Sequence of chain 1.C:
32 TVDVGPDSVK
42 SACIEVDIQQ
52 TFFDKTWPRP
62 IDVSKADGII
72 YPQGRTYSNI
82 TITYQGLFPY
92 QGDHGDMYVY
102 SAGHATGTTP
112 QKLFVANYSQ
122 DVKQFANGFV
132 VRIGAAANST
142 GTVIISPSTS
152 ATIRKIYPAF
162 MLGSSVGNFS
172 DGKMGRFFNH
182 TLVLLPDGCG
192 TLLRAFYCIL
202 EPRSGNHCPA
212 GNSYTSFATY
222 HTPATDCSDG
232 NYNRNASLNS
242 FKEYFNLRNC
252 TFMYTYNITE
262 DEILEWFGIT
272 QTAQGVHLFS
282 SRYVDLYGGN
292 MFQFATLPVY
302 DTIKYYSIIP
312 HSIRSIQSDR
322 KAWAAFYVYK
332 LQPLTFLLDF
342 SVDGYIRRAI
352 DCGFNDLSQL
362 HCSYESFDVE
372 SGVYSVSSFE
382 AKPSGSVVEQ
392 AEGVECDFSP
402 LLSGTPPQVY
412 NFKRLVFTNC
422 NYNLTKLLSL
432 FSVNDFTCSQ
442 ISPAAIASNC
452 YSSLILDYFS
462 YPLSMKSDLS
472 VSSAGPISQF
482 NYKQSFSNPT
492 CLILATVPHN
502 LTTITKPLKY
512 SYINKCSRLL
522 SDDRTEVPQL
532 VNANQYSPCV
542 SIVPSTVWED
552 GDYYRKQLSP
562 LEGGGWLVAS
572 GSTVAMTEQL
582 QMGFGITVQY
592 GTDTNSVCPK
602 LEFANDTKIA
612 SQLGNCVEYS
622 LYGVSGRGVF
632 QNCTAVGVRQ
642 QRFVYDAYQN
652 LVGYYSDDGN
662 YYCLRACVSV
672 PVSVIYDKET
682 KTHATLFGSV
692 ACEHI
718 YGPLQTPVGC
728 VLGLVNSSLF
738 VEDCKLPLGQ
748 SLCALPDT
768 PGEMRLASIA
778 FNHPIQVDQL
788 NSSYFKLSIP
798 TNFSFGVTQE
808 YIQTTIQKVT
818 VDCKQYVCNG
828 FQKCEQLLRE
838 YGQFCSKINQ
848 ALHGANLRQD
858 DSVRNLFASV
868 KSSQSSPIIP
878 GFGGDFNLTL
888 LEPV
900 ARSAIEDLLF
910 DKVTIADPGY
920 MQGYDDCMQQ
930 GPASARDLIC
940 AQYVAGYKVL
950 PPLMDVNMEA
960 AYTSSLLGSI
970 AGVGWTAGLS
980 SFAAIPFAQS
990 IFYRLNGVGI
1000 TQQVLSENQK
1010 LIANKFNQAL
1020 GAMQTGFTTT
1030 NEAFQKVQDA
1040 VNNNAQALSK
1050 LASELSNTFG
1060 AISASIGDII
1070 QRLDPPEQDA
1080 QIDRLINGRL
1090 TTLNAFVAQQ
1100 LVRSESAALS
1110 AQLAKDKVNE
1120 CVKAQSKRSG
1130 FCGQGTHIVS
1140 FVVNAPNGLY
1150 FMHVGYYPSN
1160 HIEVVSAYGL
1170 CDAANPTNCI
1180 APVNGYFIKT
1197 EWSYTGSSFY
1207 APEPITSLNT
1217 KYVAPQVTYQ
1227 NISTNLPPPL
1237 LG

Binding-site contacts:
Ligand atom O5 contacts residue PHE179 of chain 1.C at 3.9 Å.
Ligand atom O3 contacts residue SER542 of chain 1.B at 4.0 Å.
Ligand atom C4 contacts residue ASN180 of chain 1.C at 4.3 Å.
Ligand atom C7 contacts residue SER542 of chain 1.B at 3.8 Å.
Ligand atom C7 contacts residue ASN180 of chain 1.C at 3.5 Å.
Ligand atom C1 contacts residue SER542 of chain 1.B at 3.9 Å.
Ligand atom N2 contacts residue SER542 of chain 1.B at 2.9 Å (h-bond).
Ligand atom C2 contacts residue SER542 of chain 1.B at 3.7 Å.
Ligand atom C3 contacts residue SER542 of chain 1.B at 3.5 Å.
Ligand atom C2 contacts residue ASN180 of chain 1.C at 2.5 Å.
Ligand atom C8 contacts residue SER542 of chain 1.B at 3.7 Å.
Ligand atom C8 contacts residue VAL544 of chain 1.B at 4.2 Å (hydrophobic).
Ligand atom C3 contacts residue ASN180 of chain 1.C at 3.8 Å.
Ligand atom C5 contacts residue ASN180 of chain 1.C at 3.7 Å.
Ligand atom C1 contacts residue ASN180 of chain 1.C at 1.6 Å.
Ligand atom N2 contacts residue ASN180 of chain 1.C at 3.0 Å (h-bond).
Ligand atom C6 contacts residue PHE179 of chain 1.C at 3.7 Å (hydrophobic).
Ligand atom O5 contacts residue ASN180 of chain 1.C at 2.4 Å (h-bond).
Ligand atom O6 contacts residue PHE179 of chain 1.C at 3.7 Å.
Ligand atom O7 contacts residue ASN180 of chain 1.C at 3.6 Å.
Ligand atom C8 contacts residue VAL541 of chain 1.B at 3.6 Å (hydrophobic).

The protein below binds the small molecule below.
Small molecule (SMILES): CC(=O)N[C@H]1[C@H](O[C@H]2[C@H](O)[C@@H](NC(C)=O)CO[C@@H]2CO)O[C@H](CO)[C@@H](O[C@@H]2O[C@H](CO)[C@@H](O)[C@H](O[C@H]3O[C@H](CO)[C@@H](O)[C@H](O)[C@@H]3O)[C@@H]2O)[C@@H]1O

Sequence of chain 1.B:
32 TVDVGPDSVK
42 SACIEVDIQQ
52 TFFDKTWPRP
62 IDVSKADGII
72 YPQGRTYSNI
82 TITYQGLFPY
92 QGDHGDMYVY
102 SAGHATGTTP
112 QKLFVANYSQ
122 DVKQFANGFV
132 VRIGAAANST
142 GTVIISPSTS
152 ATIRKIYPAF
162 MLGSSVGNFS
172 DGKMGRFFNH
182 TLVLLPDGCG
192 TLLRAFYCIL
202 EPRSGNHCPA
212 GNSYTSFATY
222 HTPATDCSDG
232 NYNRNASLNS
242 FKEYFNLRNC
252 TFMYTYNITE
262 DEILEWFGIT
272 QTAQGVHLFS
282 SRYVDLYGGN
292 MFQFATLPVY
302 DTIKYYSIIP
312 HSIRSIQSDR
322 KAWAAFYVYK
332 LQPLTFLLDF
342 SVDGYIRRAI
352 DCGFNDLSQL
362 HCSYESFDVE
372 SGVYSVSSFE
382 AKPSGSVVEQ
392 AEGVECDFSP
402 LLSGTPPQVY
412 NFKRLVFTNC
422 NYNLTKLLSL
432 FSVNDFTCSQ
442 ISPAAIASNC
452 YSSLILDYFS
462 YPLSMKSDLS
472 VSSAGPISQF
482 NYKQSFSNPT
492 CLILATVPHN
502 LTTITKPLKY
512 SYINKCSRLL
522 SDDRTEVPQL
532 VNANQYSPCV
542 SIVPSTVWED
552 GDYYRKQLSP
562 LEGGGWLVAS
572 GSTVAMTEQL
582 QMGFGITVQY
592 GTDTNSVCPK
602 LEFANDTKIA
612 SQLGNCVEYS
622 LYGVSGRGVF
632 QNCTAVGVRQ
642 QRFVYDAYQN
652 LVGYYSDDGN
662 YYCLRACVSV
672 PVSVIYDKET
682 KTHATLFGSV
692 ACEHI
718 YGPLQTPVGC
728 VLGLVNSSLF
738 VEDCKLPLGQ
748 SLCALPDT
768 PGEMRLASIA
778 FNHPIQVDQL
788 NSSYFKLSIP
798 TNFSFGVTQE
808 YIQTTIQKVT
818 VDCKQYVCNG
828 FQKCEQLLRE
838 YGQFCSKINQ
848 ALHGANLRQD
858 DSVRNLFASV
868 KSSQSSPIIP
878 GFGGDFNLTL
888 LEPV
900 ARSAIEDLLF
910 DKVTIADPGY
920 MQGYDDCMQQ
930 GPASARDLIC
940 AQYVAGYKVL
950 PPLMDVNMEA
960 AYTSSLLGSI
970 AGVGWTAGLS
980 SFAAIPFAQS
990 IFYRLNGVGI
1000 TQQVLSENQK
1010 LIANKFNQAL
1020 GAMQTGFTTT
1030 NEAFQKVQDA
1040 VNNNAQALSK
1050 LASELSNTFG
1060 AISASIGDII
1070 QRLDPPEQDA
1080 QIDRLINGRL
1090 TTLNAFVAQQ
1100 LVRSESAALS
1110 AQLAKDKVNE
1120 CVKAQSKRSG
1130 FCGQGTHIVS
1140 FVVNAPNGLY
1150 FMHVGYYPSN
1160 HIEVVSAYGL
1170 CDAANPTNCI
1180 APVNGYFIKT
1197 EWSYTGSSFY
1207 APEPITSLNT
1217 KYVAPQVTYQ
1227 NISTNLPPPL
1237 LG